Binding-site contacts:
Ligand atom C7 contacts residue TYR28 of chain 1.C at 4.2 Å (hydrophobic).
Ligand atom C4 contacts residue ASN61 of chain 1.C at 4.3 Å.
Ligand atom O5 contacts residue ASN61 of chain 1.C at 2.5 Å (h-bond).
Ligand atom C1 contacts residue ASN61 of chain 1.C at 1.5 Å.
Ligand atom O3 contacts residue TYR28 of chain 1.C at 4.4 Å.
Ligand atom C8 contacts residue TYR28 of chain 1.C at 3.6 Å (hydrophobic).
Ligand atom N2 contacts residue TYR28 of chain 1.C at 3.6 Å.
Ligand atom C2 contacts residue ASN61 of chain 1.C at 2.5 Å.
Ligand atom O7 contacts residue ASN61 of chain 1.C at 4.5 Å.
Ligand atom C3 contacts residue ASN61 of chain 1.C at 3.9 Å.
Ligand atom C2 contacts residue TYR28 of chain 1.C at 4.0 Å (hydrophobic).
Ligand atom C7 contacts residue ASN61 of chain 1.C at 3.8 Å.
Ligand atom C5 contacts residue ASN61 of chain 1.C at 3.8 Å.
Ligand atom N2 contacts residue ASN61 of chain 1.C at 2.8 Å (h-bond).

Sequence of chain 1.C:
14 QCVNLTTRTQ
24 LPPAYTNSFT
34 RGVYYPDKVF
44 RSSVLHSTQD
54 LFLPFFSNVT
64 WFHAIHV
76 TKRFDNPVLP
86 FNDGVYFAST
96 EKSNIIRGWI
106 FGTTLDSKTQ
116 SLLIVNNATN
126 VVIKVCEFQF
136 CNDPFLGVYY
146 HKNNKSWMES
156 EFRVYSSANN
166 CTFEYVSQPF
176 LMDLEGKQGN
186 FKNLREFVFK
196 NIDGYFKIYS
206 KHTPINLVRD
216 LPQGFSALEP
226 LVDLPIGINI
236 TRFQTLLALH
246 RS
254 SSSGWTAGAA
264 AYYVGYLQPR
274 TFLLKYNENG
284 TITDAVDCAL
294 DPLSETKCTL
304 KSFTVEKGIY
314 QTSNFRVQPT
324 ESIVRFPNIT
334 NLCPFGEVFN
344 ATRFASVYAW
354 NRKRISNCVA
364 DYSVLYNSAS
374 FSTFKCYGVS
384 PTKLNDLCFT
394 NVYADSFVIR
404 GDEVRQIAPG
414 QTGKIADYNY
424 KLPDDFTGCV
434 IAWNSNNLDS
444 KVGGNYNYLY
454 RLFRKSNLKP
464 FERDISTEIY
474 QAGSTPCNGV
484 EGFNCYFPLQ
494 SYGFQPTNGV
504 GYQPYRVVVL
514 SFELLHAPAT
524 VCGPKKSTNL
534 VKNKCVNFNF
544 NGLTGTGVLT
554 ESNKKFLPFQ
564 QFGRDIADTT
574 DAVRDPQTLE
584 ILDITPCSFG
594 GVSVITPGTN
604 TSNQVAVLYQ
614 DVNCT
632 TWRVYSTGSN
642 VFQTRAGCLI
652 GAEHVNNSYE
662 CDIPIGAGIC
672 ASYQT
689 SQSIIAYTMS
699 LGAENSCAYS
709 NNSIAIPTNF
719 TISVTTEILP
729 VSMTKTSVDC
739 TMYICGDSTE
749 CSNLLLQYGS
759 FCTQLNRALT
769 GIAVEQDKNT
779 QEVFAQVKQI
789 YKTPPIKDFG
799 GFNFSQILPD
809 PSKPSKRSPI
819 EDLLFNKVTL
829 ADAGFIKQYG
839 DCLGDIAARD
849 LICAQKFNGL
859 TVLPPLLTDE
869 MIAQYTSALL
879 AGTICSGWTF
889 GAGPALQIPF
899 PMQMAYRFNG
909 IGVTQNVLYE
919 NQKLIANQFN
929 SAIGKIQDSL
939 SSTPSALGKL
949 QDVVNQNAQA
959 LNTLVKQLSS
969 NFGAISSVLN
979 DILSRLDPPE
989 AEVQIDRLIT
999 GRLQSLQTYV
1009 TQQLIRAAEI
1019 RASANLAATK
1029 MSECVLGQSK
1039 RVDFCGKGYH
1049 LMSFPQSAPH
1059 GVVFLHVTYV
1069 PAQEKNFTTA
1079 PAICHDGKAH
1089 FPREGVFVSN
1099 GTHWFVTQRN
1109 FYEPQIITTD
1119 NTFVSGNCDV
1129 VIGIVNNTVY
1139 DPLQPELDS

A small-molecule ligand and the protein it binds are described below.
Small molecule (SMILES): CC(=O)N[C@@H]1[C@@H](O)[C@H](O)[C@@H](CO)O[C@H]1O